Binding-site contacts:
Ligand atom OP1 contacts residue LYS45 of chain 55.F at 4.3 Å.
Ligand atom C5 contacts residue TRP47 of chain 9.E at 4.0 Å (hydrophobic).
Ligand atom C6 contacts residue TRP47 of chain 9.E at 3.9 Å (hydrophobic).
Ligand atom C1' contacts residue TRP47 of chain 9.E at 4.3 Å (hydrophobic).
Ligand atom N7 contacts residue TRP47 of chain 9.E at 4.0 Å.
Ligand atom C2' contacts residue LYS143 of chain 9.E at 4.5 Å.
Ligand atom N9 contacts residue TRP47 of chain 9.E at 4.0 Å.
Ligand atom O4' contacts residue LYS143 of chain 9.E at 4.2 Å.
Ligand atom C8 contacts residue LYS143 of chain 9.E at 2.8 Å.
Ligand atom N3 contacts residue TRP47 of chain 9.E at 3.9 Å.
Ligand atom N6 contacts residue TRP47 of chain 9.E at 4.2 Å.
Ligand atom N9 contacts residue LYS143 of chain 9.E at 3.8 Å.
Ligand atom C2' contacts residue GLU140 of chain 9.E at 3.5 Å.
Ligand atom C1' contacts residue LYS143 of chain 9.E at 4.0 Å.
Ligand atom O4' contacts residue TRP47 of chain 9.E at 4.0 Å.
Ligand atom C8 contacts residue TRP47 of chain 9.E at 4.0 Å (hydrophobic).
Ligand atom C8 contacts residue GLU140 of chain 9.E at 4.1 Å.
Ligand atom N9 contacts residue GLU140 of chain 9.E at 4.1 Å.
Ligand atom C1' contacts residue GLU140 of chain 9.E at 3.2 Å.
Ligand atom N1 contacts residue TRP47 of chain 9.E at 3.8 Å.
Ligand atom O4' contacts residue GLU140 of chain 9.E at 4.1 Å.
Ligand atom N7 contacts residue LYS143 of chain 9.E at 3.7 Å.
Ligand atom C2 contacts residue TRP47 of chain 9.E at 3.8 Å (hydrophobic).
Ligand atom C4 contacts residue TRP47 of chain 9.E at 3.9 Å (hydrophobic).
Ligand atom O2' contacts residue GLU140 of chain 9.E at 3.0 Å (salt-bridge).

Sequence of chain 55.F:
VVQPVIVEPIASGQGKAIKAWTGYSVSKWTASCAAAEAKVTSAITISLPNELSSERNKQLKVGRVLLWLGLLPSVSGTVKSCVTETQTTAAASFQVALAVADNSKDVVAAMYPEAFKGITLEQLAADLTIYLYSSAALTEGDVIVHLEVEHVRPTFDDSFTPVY

Sequence of chain 9.E:
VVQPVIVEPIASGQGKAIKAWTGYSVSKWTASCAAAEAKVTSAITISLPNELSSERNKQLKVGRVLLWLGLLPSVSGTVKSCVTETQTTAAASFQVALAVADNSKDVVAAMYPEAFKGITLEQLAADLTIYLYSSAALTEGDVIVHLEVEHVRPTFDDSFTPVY

A small-molecule ligand and the protein it binds are described below.
Small molecule (SMILES): Nc1ncnc2c1ncn2[C@@H]1O[C@H](COP(=O)=O)[C@@H](O[P](=O)(O)OC[C@H]2O[C@@H](n3ccc(=O)[nH]c3=O)[C@H](O)[C@@H]2O)[C@H]1O